Sequence of chain 1.D:
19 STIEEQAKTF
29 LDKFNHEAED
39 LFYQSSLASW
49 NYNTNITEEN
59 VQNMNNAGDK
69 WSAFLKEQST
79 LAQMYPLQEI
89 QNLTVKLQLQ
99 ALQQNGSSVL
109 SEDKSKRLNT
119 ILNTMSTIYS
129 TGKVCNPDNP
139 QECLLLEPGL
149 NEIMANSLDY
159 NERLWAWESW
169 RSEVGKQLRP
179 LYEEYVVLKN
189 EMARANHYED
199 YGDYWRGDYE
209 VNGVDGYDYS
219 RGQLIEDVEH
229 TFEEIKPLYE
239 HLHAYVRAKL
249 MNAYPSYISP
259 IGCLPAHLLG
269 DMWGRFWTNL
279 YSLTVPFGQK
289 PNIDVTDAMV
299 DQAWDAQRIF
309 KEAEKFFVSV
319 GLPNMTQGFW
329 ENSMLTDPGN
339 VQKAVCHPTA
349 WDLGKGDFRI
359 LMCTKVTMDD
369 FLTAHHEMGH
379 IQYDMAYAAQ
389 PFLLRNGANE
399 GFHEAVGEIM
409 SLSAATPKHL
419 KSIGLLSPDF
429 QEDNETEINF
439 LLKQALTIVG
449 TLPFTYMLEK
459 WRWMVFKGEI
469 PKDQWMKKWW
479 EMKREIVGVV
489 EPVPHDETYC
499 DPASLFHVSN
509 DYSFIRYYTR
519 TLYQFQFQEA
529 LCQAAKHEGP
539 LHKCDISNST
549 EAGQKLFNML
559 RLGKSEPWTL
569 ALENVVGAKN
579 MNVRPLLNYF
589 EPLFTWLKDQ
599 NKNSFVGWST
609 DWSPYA

Binding-site contacts:
Ligand atom C2 contacts residue ASN432 of chain 1.D at 2.5 Å.
Ligand atom O5 contacts residue TRP594 of chain 1.D at 4.0 Å.
Ligand atom C5 contacts residue ASN432 of chain 1.D at 3.3 Å.
Ligand atom C1 contacts residue ASN432 of chain 1.D at 1.4 Å.
Ligand atom C3 contacts residue ASN432 of chain 1.D at 3.1 Å.
Ligand atom C6 contacts residue TRP594 of chain 1.D at 4.3 Å (hydrophobic).
Ligand atom N2 contacts residue ASN432 of chain 1.D at 3.8 Å.
Ligand atom O6 contacts residue TRP594 of chain 1.D at 3.3 Å.
Ligand atom O4 contacts residue ASN432 of chain 1.D at 4.5 Å.
Ligand atom O5 contacts residue ASN432 of chain 1.D at 2.4 Å (h-bond).
Ligand atom O6 contacts residue ASN432 of chain 1.D at 4.0 Å.
Ligand atom C6 contacts residue ASN432 of chain 1.D at 4.3 Å.
Ligand atom O3 contacts residue ASN432 of chain 1.D at 3.3 Å (h-bond).
Ligand atom C4 contacts residue ASN432 of chain 1.D at 3.1 Å.

This small molecule binds to this protein.
Small molecule (SMILES): CC(=O)N[C@@H]1[C@@H](O)[C@H](O)[C@@H](CO)O[C@H]1O